Binding-site contacts:
Ligand atom O2A contacts residue ASP200 of chain 1.A at 3.7 Å.
Ligand atom O1A contacts residue ASP200 of chain 1.A at 2.9 Å (salt-bridge).
Ligand atom PG contacts residue MG1 of chain 1.E at 3.5 Å.
Ligand atom O3' contacts residue ASN127 of chain 1.A at 3.0 Å (h-bond).
Ligand atom O2' contacts residue ASN127 of chain 1.A at 3.4 Å (h-bond).
Ligand atom PB contacts residue MG1 of chain 1.F at 3.4 Å.
Ligand atom O3G contacts residue MG1 of chain 1.E at 2.4 Å.
Ligand atom O4' contacts residue LEU43 of chain 1.A at 3.7 Å.
Ligand atom O2G contacts residue MG1 of chain 1.F at 2.4 Å.
Ligand atom N1 contacts residue ALA123 of chain 1.A at 3.1 Å (h-bond).
Ligand atom N6 contacts residue LEU189 of chain 1.A at 3.5 Å.
Ligand atom C3B contacts residue MG1 of chain 1.F at 3.6 Å.
Ligand atom PB contacts residue LYS73 of chain 1.A at 3.5 Å.
Ligand atom N1 contacts residue TYR122 of chain 1.A at 3.8 Å.
Ligand atom C4 contacts residue LEU189 of chain 1.A at 3.8 Å (hydrophobic).
Ligand atom PA contacts residue MG1 of chain 1.E at 3.5 Å.
Ligand atom O1A contacts residue ASN187 of chain 1.A at 3.4 Å (h-bond).
Ligand atom O3' contacts residue ARG186 of chain 1.A at 3.4 Å (salt-bridge).
Ligand atom N7 contacts residue VAL51 of chain 1.A at 3.8 Å.
Ligand atom C2 contacts residue ALA123 of chain 1.A at 3.3 Å (hydrophobic).
Ligand atom O2A contacts residue LYS73 of chain 1.A at 2.8 Å (salt-bridge).
Ligand atom O1A contacts residue MG1 of chain 1.E at 2.2 Å.
Ligand atom C6 contacts residue ALA71 of chain 1.A at 3.6 Å (hydrophobic).
Ligand atom O3G contacts residue ASP200 of chain 1.A at 3.5 Å (salt-bridge).
Ligand atom O2G contacts residue ASP200 of chain 1.A at 3.3 Å (salt-bridge).
Ligand atom O2G contacts residue MG1 of chain 1.E at 3.7 Å.
Ligand atom N6 contacts residue VAL120 of chain 1.A at 3.5 Å.
Ligand atom N6 contacts residue GLU121 of chain 1.A at 2.9 Å (salt-bridge).
Ligand atom O1B contacts residue MG1 of chain 1.F at 2.2 Å.
Ligand atom N6 contacts residue ALA71 of chain 1.A at 3.3 Å.
Ligand atom O3A contacts residue MG1 of chain 1.E at 3.8 Å.
Ligand atom C6 contacts residue LEU189 of chain 1.A at 3.5 Å (hydrophobic).
Ligand atom C5 contacts residue LEU189 of chain 1.A at 3.6 Å (hydrophobic).
Ligand atom O1B contacts residue ASP200 of chain 1.A at 3.2 Å (salt-bridge).
Ligand atom O1B contacts residue LYS73 of chain 1.A at 2.8 Å (salt-bridge).
Ligand atom O2B contacts residue LYS73 of chain 1.A at 3.2 Å.
Ligand atom C8 contacts residue VAL51 of chain 1.A at 3.8 Å (hydrophobic).
Ligand atom PG contacts residue MG1 of chain 1.F at 3.5 Å.
Ligand atom PA contacts residue ASP200 of chain 1.A at 3.6 Å.
Ligand atom O2B contacts residue GLN50 of chain 1.A at 3.8 Å.

A small-molecule ligand and the protein it binds are described below.
Small molecule (SMILES): Nc1ncnc2c1ncn2[C@@H]1O[C@H](CO[P](=O)(O)O[P](=O)(O)CP(=O)(O)O)[C@@H](O)[C@H]1O

Sequence of chain 1.A:
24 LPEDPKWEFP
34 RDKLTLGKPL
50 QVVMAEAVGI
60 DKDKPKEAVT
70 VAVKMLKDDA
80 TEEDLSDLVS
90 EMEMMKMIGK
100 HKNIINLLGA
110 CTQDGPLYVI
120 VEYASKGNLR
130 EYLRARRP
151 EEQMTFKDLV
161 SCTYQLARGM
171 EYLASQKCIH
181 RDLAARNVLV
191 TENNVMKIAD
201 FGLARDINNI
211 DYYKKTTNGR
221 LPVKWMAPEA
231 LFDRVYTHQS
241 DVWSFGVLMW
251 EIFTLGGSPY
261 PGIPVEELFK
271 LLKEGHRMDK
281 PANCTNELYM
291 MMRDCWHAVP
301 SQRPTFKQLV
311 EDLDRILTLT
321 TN